Sequence of chain 1.B:
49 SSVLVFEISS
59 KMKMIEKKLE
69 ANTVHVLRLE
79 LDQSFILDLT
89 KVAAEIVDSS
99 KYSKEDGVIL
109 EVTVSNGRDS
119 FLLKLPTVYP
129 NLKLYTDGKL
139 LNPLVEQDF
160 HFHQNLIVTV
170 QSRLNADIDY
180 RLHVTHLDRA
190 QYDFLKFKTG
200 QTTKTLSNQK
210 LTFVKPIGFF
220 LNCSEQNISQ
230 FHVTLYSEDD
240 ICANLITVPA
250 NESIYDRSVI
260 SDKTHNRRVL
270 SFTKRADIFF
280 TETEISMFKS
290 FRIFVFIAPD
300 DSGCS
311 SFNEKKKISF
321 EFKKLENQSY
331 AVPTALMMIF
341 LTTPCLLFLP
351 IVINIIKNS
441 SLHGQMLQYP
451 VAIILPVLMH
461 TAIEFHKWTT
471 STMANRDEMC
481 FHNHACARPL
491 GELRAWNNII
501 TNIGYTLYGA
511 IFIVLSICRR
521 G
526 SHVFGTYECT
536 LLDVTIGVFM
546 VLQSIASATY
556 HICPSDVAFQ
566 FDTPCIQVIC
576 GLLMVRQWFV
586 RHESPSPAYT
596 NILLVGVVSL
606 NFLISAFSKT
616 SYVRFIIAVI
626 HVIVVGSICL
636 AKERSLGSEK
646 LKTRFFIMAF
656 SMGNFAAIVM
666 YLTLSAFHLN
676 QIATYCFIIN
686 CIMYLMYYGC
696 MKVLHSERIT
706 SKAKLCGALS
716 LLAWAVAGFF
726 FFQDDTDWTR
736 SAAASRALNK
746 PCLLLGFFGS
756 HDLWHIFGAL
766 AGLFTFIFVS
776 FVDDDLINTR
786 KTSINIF

A small-molecule ligand and the protein it binds are described below.
Small molecule (SMILES): CC(=O)N[C@@H]1[C@@H](O)[C@H](O)[C@@H](CO)O[C@H]1O

Binding-site contacts:
Ligand atom C1 contacts residue ASN226 of chain 1.B at 2.4 Å.
Ligand atom C2 contacts residue ASN226 of chain 1.B at 3.5 Å.
Ligand atom N2 contacts residue GLU224 of chain 1.B at 3.8 Å.
Ligand atom C5 contacts residue ASN226 of chain 1.B at 3.9 Å.
Ligand atom O6 contacts residue ASN226 of chain 1.B at 4.2 Å.
Ligand atom C1 contacts residue GLU224 of chain 1.B at 3.9 Å.
Ligand atom O7 contacts residue PHE196 of chain 1.B at 3.9 Å.
Ligand atom O5 contacts residue ASN226 of chain 1.B at 2.5 Å (h-bond).
Ligand atom C2 contacts residue GLU224 of chain 1.B at 4.4 Å.
Ligand atom C6 contacts residue ASN226 of chain 1.B at 4.5 Å.
Ligand atom N2 contacts residue GLN225 of chain 1.B at 4.2 Å.
Ligand atom C8 contacts residue GLN225 of chain 1.B at 4.2 Å.
Ligand atom C7 contacts residue GLU224 of chain 1.B at 3.9 Å.
Ligand atom C8 contacts residue GLU224 of chain 1.B at 3.1 Å.
Ligand atom N2 contacts residue ASN226 of chain 1.B at 3.8 Å.